Binding-site contacts:
Ligand atom O6 contacts residue HIS381 of chain 1.D at 3.8 Å.
Ligand atom C6 contacts residue HIS381 of chain 1.D at 4.1 Å.
Ligand atom C7 contacts residue ASN380 of chain 1.D at 3.3 Å.
Ligand atom O5 contacts residue HIS381 of chain 1.D at 4.2 Å.
Ligand atom N2 contacts residue ASN380 of chain 1.D at 2.9 Å (h-bond).
Ligand atom O5 contacts residue ASN380 of chain 1.D at 2.4 Å (h-bond).
Ligand atom O7 contacts residue ASN380 of chain 1.D at 3.3 Å (h-bond).
Ligand atom C4 contacts residue ASN380 of chain 1.D at 4.2 Å.
Ligand atom C5 contacts residue ASN380 of chain 1.D at 3.7 Å.
Ligand atom C2 contacts residue ASN380 of chain 1.D at 2.4 Å.
Ligand atom C8 contacts residue ASN380 of chain 1.D at 4.4 Å.
Ligand atom C3 contacts residue ASN380 of chain 1.D at 3.8 Å.
Ligand atom C1 contacts residue ASN380 of chain 1.D at 1.4 Å.

Sequence of chain 1.D:
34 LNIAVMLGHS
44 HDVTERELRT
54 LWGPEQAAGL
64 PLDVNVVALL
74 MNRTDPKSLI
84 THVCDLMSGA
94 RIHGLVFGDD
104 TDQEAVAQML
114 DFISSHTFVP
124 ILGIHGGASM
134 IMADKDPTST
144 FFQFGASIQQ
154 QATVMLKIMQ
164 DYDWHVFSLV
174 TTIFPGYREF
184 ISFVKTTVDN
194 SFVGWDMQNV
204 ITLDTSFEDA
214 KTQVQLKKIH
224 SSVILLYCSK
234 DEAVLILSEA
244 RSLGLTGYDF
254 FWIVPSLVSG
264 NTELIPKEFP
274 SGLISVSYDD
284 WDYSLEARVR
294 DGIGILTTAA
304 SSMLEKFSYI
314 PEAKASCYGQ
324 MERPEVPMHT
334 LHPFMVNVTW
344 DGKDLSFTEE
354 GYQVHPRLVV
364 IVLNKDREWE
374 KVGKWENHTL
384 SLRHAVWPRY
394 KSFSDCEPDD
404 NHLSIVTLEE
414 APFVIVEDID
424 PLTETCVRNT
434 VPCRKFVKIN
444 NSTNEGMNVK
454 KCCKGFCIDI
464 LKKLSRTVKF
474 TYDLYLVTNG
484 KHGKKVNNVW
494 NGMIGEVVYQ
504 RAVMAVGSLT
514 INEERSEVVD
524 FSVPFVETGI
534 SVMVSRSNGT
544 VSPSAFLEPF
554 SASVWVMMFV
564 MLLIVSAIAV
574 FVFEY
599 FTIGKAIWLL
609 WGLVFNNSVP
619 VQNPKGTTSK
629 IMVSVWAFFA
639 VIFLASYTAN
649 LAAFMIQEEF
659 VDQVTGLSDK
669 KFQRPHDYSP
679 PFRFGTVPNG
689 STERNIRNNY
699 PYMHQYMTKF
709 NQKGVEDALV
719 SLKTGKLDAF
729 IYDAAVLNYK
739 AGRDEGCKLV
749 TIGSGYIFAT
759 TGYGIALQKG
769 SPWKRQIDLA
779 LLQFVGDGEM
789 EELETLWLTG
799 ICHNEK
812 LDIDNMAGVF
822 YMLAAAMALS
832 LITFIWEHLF

This small molecule binds to this protein.
Small molecule (SMILES): CC(=O)N[C@@H]1[C@@H](O)[C@H](O)[C@@H](CO)O[C@H]1O